Sequence of chain 1.A:
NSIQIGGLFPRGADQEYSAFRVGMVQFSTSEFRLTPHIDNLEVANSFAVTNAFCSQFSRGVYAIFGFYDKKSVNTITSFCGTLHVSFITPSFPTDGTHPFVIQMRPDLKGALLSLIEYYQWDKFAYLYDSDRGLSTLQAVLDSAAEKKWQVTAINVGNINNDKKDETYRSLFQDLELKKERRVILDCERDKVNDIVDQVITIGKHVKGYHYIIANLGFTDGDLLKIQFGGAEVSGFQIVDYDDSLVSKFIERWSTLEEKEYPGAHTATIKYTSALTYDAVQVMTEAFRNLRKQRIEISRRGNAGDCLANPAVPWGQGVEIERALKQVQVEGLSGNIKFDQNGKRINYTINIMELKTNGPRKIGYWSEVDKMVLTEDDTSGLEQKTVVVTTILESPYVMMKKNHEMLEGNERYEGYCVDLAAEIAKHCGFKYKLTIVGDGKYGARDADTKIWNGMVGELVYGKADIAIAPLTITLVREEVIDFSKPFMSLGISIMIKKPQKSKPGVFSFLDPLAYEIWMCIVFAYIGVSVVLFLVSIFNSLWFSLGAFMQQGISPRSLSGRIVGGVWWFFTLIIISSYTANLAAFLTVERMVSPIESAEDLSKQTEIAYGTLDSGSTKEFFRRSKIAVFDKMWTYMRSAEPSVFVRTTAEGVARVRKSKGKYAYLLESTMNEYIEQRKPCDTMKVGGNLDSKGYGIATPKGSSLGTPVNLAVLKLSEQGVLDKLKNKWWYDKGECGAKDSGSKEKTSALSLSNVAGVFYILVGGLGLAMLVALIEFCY

Sequence of chain 1.B:
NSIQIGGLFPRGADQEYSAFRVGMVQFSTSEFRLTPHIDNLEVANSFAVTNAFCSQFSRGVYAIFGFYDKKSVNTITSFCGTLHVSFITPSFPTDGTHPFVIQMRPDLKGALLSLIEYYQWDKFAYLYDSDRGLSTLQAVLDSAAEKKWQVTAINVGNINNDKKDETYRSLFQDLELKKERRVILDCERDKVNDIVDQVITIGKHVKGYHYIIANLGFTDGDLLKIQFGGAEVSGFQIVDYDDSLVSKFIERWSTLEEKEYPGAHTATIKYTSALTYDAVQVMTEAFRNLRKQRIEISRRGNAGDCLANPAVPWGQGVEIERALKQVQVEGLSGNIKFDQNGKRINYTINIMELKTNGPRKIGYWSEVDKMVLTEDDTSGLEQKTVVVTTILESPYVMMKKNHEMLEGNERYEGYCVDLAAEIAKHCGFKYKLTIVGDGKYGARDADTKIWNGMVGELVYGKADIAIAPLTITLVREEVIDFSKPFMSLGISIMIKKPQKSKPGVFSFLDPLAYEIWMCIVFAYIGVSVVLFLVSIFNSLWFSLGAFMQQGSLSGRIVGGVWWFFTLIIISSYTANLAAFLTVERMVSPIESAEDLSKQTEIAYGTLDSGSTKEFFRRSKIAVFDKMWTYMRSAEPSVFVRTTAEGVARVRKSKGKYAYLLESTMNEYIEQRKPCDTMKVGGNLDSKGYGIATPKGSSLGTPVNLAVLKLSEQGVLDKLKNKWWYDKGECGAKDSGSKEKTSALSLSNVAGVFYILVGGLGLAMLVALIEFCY

Binding-site contacts:
Ligand atom C22 contacts residue PHE595 of chain 1.A at 3.9 Å (hydrophobic).
Ligand atom C23 contacts residue ASP510 of chain 1.A at 3.3 Å.
Ligand atom C08 contacts residue ASN763 of chain 1.A at 3.6 Å.
Ligand atom C25 contacts residue PHE595 of chain 1.A at 3.5 Å (hydrophobic).
Ligand atom O11 contacts residue PHE595 of chain 1.A at 3.1 Å.
Ligand atom C18 contacts residue PRO511 of chain 1.A at 3.7 Å (hydrophobic).
Ligand atom C27 contacts residue PHE595 of chain 1.A at 3.6 Å (hydrophobic).
Ligand atom C13 contacts residue SER507 of chain 1.A at 3.5 Å.
Ligand atom N01 contacts residue SER507 of chain 1.A at 2.9 Å (h-bond).
Ligand atom C02 contacts residue LYS502 of chain 1.A at 3.4 Å.
Ligand atom C18 contacts residue LEU509 of chain 1.A at 3.8 Å (hydrophobic).
Ligand atom C05 contacts residue ASN763 of chain 1.A at 2.9 Å.
Ligand atom C25 contacts residue ASP510 of chain 1.A at 3.6 Å.
Ligand atom C20 contacts residue ASP510 of chain 1.A at 3.6 Å.
Ligand atom C26 contacts residue PHE595 of chain 1.A at 3.4 Å (hydrophobic).
Ligand atom C19 contacts residue PHE508 of chain 1.A at 3.7 Å (hydrophobic).
Ligand atom C12 contacts residue SER507 of chain 1.A at 3.6 Å.
Ligand atom C04 contacts residue LYS502 of chain 1.A at 3.9 Å.
Ligand atom C02 contacts residue SER507 of chain 1.A at 3.4 Å.
Ligand atom C06 contacts residue SER760 of chain 1.A at 3.9 Å.
Ligand atom C17 contacts residue TYR588 of chain 1.A at 3.2 Å (hydrophobic).
Ligand atom C20 contacts residue PRO511 of chain 1.A at 3.9 Å (hydrophobic).
Ligand atom C04 contacts residue ASN763 of chain 1.A at 3.0 Å.
Ligand atom C18 contacts residue PHE508 of chain 1.A at 2.6 Å (hydrophobic).
Ligand atom C22 contacts residue ASP510 of chain 1.A at 3.9 Å.
Ligand atom C07 contacts residue ASN763 of chain 1.A at 3.6 Å.
Ligand atom C18 contacts residue SER507 of chain 1.A at 3.4 Å.
Ligand atom C19 contacts residue SER507 of chain 1.A at 2.9 Å.
Ligand atom C24 contacts residue ASP510 of chain 1.A at 3.1 Å.
Ligand atom C09 contacts residue SER507 of chain 1.A at 3.8 Å.
Ligand atom C16 contacts residue PHE508 of chain 1.A at 3.8 Å (hydrophobic).
Ligand atom C25 contacts residue SER757 of chain 1.B at 3.5 Å.
Ligand atom C06 contacts residue ASN763 of chain 1.A at 2.9 Å.
Ligand atom C20 contacts residue SER507 of chain 1.A at 3.7 Å.
Ligand atom C17 contacts residue PHE508 of chain 1.A at 3.2 Å (hydrophobic).
Ligand atom C03 contacts residue ASN763 of chain 1.A at 3.2 Å.
Ligand atom C19 contacts residue PRO511 of chain 1.A at 3.3 Å (hydrophobic).
Ligand atom C19 contacts residue ASP510 of chain 1.A at 3.8 Å.
Ligand atom C16 contacts residue TYR588 of chain 1.A at 3.3 Å (hydrophobic).
Ligand atom N01 contacts residue LYS502 of chain 1.A at 3.2 Å (salt-bridge).

This protein binds this small molecule.
Small molecule (SMILES): N#Cc1ccccc1-c1cc(-c2ccccn2)cn(-c2ccccc2)c1=O